Sequence of chain 1.A:
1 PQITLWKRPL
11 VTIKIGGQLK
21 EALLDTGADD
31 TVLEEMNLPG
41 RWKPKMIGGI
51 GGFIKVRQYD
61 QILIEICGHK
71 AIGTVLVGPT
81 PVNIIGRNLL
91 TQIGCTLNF

Sequence of chain 1.B:
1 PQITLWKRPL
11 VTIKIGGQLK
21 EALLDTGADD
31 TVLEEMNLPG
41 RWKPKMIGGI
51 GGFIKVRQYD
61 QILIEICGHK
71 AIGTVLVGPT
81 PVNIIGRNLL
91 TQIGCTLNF

Binding-site contacts:
Ligand atom C27 contacts residue PRO81 of chain 1.A at 3.5 Å (hydrophobic).
Ligand atom C27 contacts residue GLY49 of chain 1.B at 3.5 Å.
Ligand atom C04 contacts residue ILE84 of chain 1.A at 3.7 Å (hydrophobic).
Ligand atom C02 contacts residue GLY27 of chain 1.B at 3.6 Å.
Ligand atom C38 contacts residue GLY48 of chain 1.B at 3.0 Å.
Ligand atom O33 contacts residue ASP29 of chain 1.A at 3.0 Å (salt-bridge).
Ligand atom C28 contacts residue ILE50 of chain 1.B at 3.4 Å (hydrophobic).
Ligand atom C05 contacts residue ASP25 of chain 1.A at 3.4 Å.
Ligand atom O39 contacts residue ASP29 of chain 1.B at 2.8 Å (salt-bridge).
Ligand atom C37 contacts residue ASP29 of chain 1.B at 3.7 Å.
Ligand atom O21 contacts residue ALA28 of chain 1.B at 3.6 Å.
Ligand atom O10 contacts residue ASP25 of chain 1.A at 2.6 Å (salt-bridge).
Ligand atom O36 contacts residue ASP29 of chain 1.B at 3.5 Å (salt-bridge).
Ligand atom N07 contacts residue GLY27 of chain 1.A at 3.1 Å (h-bond).
Ligand atom C11 contacts residue ASP25 of chain 1.B at 3.0 Å.
Ligand atom N29 contacts residue GLY48 of chain 1.A at 2.9 Å (h-bond).
Ligand atom C41 contacts residue GLY48 of chain 1.B at 3.1 Å.
Ligand atom C05 contacts residue ASP25 of chain 1.B at 3.0 Å.
Ligand atom C06 contacts residue ASP25 of chain 1.B at 3.7 Å.
Ligand atom C14 contacts residue GLY27 of chain 1.A at 3.3 Å.
Ligand atom N01 contacts residue GLY27 of chain 1.B at 2.7 Å (h-bond).
Ligand atom C22 contacts residue GLY48 of chain 1.B at 3.5 Å.
Ligand atom C44 contacts residue VAL32 of chain 1.A at 3.5 Å (hydrophobic).
Ligand atom C34 contacts residue ARG8 of chain 1.B at 3.4 Å.
Ligand atom O10 contacts residue GLY27 of chain 1.A at 3.4 Å (h-bond).
Ligand atom O32 contacts residue GLY48 of chain 1.A at 3.5 Å (h-bond).
Ligand atom C44 contacts residue ILE84 of chain 1.A at 3.6 Å (hydrophobic).
Ligand atom C16 contacts residue PRO81 of chain 1.B at 3.6 Å (hydrophobic).
Ligand atom C17 contacts residue ILE50 of chain 1.A at 3.6 Å (hydrophobic).
Ligand atom C03 contacts residue ASP25 of chain 1.A at 2.9 Å.
Ligand atom O36 contacts residue ASP30 of chain 1.B at 3.4 Å (salt-bridge).
Ligand atom C34 contacts residue ASP29 of chain 1.A at 3.2 Å.
Ligand atom C17 contacts residue PRO81 of chain 1.B at 3.3 Å (hydrophobic).
Ligand atom O12 contacts residue GLY49 of chain 1.A at 3.6 Å.
Ligand atom C17 contacts residue GLY49 of chain 1.A at 3.6 Å.
Ligand atom O10 contacts residue ASP25 of chain 1.B at 2.6 Å (salt-bridge).
Ligand atom C30 contacts residue GLY48 of chain 1.A at 3.7 Å.
Ligand atom O33 contacts residue ALA28 of chain 1.A at 3.7 Å.
Ligand atom C43 contacts residue ILE50 of chain 1.B at 3.6 Å (hydrophobic).
Ligand atom C44 contacts residue ILE50 of chain 1.B at 3.2 Å (hydrophobic).

A protein and the small-molecule ligand that binds it are described below.
Small molecule (SMILES): CC[C@@H](C)[C@H](NC(=O)OC)C(=O)N[C@@H](Cc1ccccc1)[C@@H](O)C[C@H](Cc1ccccc1)NC(=O)O[C@H]1CO[C@H]2OCC[C@H]21